Sequence of chain 41.A:
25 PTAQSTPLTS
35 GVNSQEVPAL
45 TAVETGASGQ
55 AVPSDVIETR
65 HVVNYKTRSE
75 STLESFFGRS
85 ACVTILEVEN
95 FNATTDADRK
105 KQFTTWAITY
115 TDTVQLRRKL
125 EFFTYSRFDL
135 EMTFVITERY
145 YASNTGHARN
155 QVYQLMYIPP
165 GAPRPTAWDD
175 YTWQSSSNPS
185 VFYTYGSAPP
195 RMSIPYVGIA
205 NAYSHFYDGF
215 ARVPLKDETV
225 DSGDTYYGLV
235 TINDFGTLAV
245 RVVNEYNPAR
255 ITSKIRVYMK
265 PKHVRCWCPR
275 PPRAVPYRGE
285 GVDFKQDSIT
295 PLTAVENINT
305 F

Sequence of chain 42.A:
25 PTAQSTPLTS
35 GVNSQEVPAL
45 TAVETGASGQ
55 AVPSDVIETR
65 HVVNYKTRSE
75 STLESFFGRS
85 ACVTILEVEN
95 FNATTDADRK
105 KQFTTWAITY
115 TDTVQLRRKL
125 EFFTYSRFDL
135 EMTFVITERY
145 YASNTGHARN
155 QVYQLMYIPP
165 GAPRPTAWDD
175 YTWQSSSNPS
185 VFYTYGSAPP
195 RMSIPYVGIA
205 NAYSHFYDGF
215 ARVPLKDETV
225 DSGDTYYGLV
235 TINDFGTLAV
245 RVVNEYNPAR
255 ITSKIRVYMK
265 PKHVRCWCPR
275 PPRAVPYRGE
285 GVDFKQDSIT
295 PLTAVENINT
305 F

Binding-site contacts:
Ligand atom O1A contacts residue SER147 of chain 42.A at 2.8 Å (h-bond).
Ligand atom C4 contacts residue TYR145 of chain 42.A at 3.6 Å (hydrophobic).
Ligand atom O1A contacts residue ALA146 of chain 42.A at 4.2 Å.
Ligand atom C9 contacts residue TYR145 of chain 42.A at 4.2 Å (hydrophobic).
Ligand atom C10 contacts residue TYR145 of chain 42.A at 3.6 Å (hydrophobic).
Ligand atom O4 contacts residue ASN251 of chain 41.A at 4.2 Å.
Ligand atom O4 contacts residue TYR145 of chain 42.A at 4.2 Å.
Ligand atom O4 contacts residue PRO252 of chain 41.A at 3.8 Å.
Ligand atom C10 contacts residue TYR250 of chain 41.A at 3.5 Å (hydrophobic).
Ligand atom C1 contacts residue SER147 of chain 42.A at 3.6 Å.
Ligand atom C6 contacts residue ALA146 of chain 42.A at 4.2 Å (hydrophobic).
Ligand atom N5 contacts residue TYR250 of chain 41.A at 4.4 Å.
Ligand atom C6 contacts residue TYR145 of chain 42.A at 3.4 Å (hydrophobic).
Ligand atom C5 contacts residue TYR145 of chain 42.A at 3.3 Å (hydrophobic).
Ligand atom C1 contacts residue ALA146 of chain 42.A at 3.9 Å (hydrophobic).
Ligand atom C8 contacts residue ALA146 of chain 42.A at 4.4 Å (hydrophobic).
Ligand atom C7 contacts residue TYR145 of chain 42.A at 3.8 Å (hydrophobic).
Ligand atom C11 contacts residue TYR145 of chain 42.A at 3.7 Å (hydrophobic).
Ligand atom O10 contacts residue TYR250 of chain 41.A at 2.7 Å (h-bond).
Ligand atom O1A contacts residue PRO252 of chain 41.A at 3.3 Å.
Ligand atom O1B contacts residue SER147 of chain 42.A at 3.1 Å (h-bond).
Ligand atom C4 contacts residue PRO252 of chain 41.A at 3.8 Å (hydrophobic).
Ligand atom N5 contacts residue TYR145 of chain 42.A at 2.6 Å (h-bond).
Ligand atom O1B contacts residue ASN148 of chain 42.A at 4.3 Å.
Ligand atom O1B contacts residue ALA146 of chain 42.A at 3.2 Å.
Ligand atom C3 contacts residue PRO252 of chain 41.A at 3.9 Å (hydrophobic).
Ligand atom O8 contacts residue ALA146 of chain 42.A at 3.3 Å.
Ligand atom O4 contacts residue TYR250 of chain 41.A at 3.4 Å.
Ligand atom C11 contacts residue TYR250 of chain 41.A at 3.7 Å (hydrophobic).
Ligand atom C1 contacts residue PRO252 of chain 41.A at 4.1 Å (hydrophobic).
Ligand atom C11 contacts residue ARG143 of chain 42.A at 4.0 Å.

The small molecule below binds the protein below.
Small molecule (SMILES): CC(=O)N[C@H]1[C@H]([C@H](O)[C@H](O)CO)O[C@@](O)(C(=O)O)C[C@@H]1O